Binding-site contacts:
Ligand atom O contacts residue ASN142 of chain 1.A at 3.2 Å (h-bond).
Ligand atom CL contacts residue HIS41 of chain 1.A at 3.0 Å.
Ligand atom C7 contacts residue ARG188 of chain 1.A at 3.6 Å.
Ligand atom O2 contacts residue GLN189 of chain 1.A at 2.9 Å (h-bond).
Ligand atom C13 contacts residue GLU166 of chain 1.A at 3.7 Å.
Ligand atom C13 contacts residue CYS145 of chain 1.A at 3.9 Å (hydrophobic).
Ligand atom C15 contacts residue LEU141 of chain 1.A at 3.9 Å (hydrophobic).
Ligand atom C16 contacts residue PHE140 of chain 1.A at 3.6 Å (hydrophobic).
Ligand atom C6 contacts residue GLN189 of chain 1.A at 3.6 Å.
Ligand atom C13 contacts residue HIS163 of chain 1.A at 3.2 Å.
Ligand atom C8 contacts residue MET165 of chain 1.A at 3.6 Å (hydrophobic).
Ligand atom C10 contacts residue MET165 of chain 1.A at 3.4 Å (hydrophobic).
Ligand atom C15 contacts residue GLU166 of chain 1.A at 3.8 Å.
Ligand atom O contacts residue CYS145 of chain 1.A at 3.0 Å (h-bond).
Ligand atom C2 contacts residue GLU166 of chain 1.A at 3.8 Å.
Ligand atom C7 contacts residue GLN189 of chain 1.A at 3.8 Å.
Ligand atom C14 contacts residue HIS163 of chain 1.A at 3.7 Å.
Ligand atom C5 contacts residue GLN189 of chain 1.A at 3.4 Å.
Ligand atom O1 contacts residue GLU166 of chain 1.A at 2.9 Å (salt-bridge).
Ligand atom O1 contacts residue MET165 of chain 1.A at 3.5 Å.
Ligand atom C13 contacts residue MET165 of chain 1.A at 3.7 Å (hydrophobic).
Ligand atom C14 contacts residue GLU166 of chain 1.A at 3.6 Å.
Ligand atom N2 contacts residue SER144 of chain 1.A at 3.7 Å.
Ligand atom CL contacts residue MET165 of chain 1.A at 3.8 Å.
Ligand atom C1 contacts residue CYS145 of chain 1.A at 3.5 Å (hydrophobic).
Ligand atom C14 contacts residue LEU141 of chain 1.A at 3.7 Å (hydrophobic).
Ligand atom O2 contacts residue DMS1 of chain 1.E at 3.7 Å.
Ligand atom C11 contacts residue MET165 of chain 1.A at 3.9 Å (hydrophobic).
Ligand atom C16 contacts residue ASN142 of chain 1.A at 3.8 Å.
Ligand atom C16 contacts residue GLU166 of chain 1.A at 3.4 Å.
Ligand atom C9 contacts residue MET165 of chain 1.A at 3.5 Å (hydrophobic).
Ligand atom CL contacts residue HIS164 of chain 1.A at 3.5 Å.
Ligand atom C4 contacts residue GLN189 of chain 1.A at 3.8 Å.
Ligand atom C8 contacts residue ARG188 of chain 1.A at 3.7 Å.
Ligand atom CL contacts residue ASP187 of chain 1.A at 3.4 Å.
Ligand atom C10 contacts residue HIS164 of chain 1.A at 3.5 Å.
Ligand atom N2 contacts residue HIS163 of chain 1.A at 2.6 Å (h-bond).
Ligand atom C16 contacts residue LEU141 of chain 1.A at 3.7 Å (hydrophobic).
Ligand atom C14 contacts residue PHE140 of chain 1.A at 3.6 Å (hydrophobic).
Ligand atom C5 contacts residue DMS1 of chain 1.E at 3.9 Å.

This protein binds this small molecule.
Small molecule (SMILES): CN1C(=O)N(c2cncc3ccccc23)C(=O)[C@@]12CCOc1ccc(Cl)cc12

Sequence of chain 1.A:
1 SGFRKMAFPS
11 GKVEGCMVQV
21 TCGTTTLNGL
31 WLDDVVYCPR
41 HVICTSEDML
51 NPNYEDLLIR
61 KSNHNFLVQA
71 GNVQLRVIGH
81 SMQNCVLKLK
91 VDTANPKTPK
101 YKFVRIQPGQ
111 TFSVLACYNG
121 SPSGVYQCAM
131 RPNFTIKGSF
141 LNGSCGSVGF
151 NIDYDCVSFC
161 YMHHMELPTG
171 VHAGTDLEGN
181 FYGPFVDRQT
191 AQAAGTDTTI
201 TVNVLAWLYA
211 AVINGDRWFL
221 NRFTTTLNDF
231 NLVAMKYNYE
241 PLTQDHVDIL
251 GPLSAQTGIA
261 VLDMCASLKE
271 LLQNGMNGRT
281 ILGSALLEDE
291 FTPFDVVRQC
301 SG

Sequence of chain 1.B:
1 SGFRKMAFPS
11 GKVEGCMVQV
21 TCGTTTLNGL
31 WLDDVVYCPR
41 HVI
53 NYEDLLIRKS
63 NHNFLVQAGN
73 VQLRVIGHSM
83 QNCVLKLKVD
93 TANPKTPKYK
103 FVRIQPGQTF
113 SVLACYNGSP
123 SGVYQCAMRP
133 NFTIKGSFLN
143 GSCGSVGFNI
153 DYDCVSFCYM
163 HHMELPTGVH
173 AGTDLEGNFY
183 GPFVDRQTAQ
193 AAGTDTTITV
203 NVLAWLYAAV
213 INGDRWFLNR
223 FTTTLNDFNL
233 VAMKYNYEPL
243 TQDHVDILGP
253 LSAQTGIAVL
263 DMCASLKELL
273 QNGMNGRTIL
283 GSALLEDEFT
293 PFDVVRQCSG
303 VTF